Sequence of chain 1.C:
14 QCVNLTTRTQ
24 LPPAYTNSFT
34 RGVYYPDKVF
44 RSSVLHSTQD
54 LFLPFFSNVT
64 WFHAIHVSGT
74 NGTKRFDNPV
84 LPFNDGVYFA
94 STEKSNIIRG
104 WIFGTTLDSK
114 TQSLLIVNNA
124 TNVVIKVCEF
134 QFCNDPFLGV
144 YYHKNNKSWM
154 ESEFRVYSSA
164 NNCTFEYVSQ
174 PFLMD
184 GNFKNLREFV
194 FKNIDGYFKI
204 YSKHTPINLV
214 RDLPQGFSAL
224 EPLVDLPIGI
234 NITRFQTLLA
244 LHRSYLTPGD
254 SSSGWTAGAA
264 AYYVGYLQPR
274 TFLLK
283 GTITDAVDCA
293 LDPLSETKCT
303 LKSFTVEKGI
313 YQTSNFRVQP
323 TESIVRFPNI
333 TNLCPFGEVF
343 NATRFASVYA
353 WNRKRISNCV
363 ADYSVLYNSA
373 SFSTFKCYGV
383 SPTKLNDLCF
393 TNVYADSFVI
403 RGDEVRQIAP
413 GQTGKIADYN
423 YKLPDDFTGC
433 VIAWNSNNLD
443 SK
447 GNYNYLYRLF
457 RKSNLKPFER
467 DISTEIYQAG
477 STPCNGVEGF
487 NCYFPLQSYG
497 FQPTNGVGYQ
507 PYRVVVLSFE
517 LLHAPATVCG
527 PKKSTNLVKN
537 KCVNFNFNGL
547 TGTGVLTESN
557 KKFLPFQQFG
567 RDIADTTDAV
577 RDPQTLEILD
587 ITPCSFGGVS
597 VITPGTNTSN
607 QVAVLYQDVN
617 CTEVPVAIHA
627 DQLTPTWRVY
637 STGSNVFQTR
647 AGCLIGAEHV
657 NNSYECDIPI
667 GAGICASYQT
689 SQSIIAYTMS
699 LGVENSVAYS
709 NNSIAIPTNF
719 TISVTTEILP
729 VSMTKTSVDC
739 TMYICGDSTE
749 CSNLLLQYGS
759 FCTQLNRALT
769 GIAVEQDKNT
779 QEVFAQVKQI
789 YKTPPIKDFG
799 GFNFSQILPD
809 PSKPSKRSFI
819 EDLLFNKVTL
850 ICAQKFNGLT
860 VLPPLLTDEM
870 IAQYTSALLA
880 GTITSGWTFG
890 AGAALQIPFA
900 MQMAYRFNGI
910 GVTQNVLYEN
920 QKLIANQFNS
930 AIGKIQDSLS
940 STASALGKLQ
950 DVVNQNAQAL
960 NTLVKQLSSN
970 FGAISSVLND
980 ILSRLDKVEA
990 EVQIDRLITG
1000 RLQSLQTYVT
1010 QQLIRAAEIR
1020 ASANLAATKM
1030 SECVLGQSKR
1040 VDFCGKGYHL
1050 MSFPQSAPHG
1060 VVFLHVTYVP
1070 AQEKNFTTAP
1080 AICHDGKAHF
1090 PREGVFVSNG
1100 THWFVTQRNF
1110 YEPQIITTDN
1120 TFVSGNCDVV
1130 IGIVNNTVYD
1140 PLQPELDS

A protein and the small-molecule ligand that binds it are described below.
Small molecule (SMILES): CC(=O)N[C@@H]1[C@@H](O)[C@H](O)[C@@H](CO)O[C@H]1O

Binding-site contacts:
Ligand atom O6 contacts residue ASN343 of chain 1.C at 4.4 Å.
Ligand atom C8 contacts residue LEU368 of chain 1.C at 4.2 Å (hydrophobic).
Ligand atom C8 contacts residue ASN343 of chain 1.C at 4.5 Å.
Ligand atom C7 contacts residue ASN343 of chain 1.C at 3.2 Å.
Ligand atom O7 contacts residue ASN343 of chain 1.C at 3.0 Å (h-bond).
Ligand atom C2 contacts residue ASN343 of chain 1.C at 2.5 Å.
Ligand atom O7 contacts residue PHE338 of chain 1.C at 4.3 Å.
Ligand atom O7 contacts residue GLY339 of chain 1.C at 3.4 Å.
Ligand atom C8 contacts residue PHE374 of chain 1.C at 4.3 Å (hydrophobic).
Ligand atom C4 contacts residue ASN343 of chain 1.C at 4.2 Å.
Ligand atom C3 contacts residue ASN343 of chain 1.C at 3.8 Å.
Ligand atom C1 contacts residue ASN343 of chain 1.C at 1.4 Å.
Ligand atom C8 contacts residue PHE342 of chain 1.C at 3.8 Å (hydrophobic).
Ligand atom C5 contacts residue ASN343 of chain 1.C at 3.7 Å.
Ligand atom C8 contacts residue PHE338 of chain 1.C at 4.0 Å (hydrophobic).
Ligand atom N2 contacts residue ASN343 of chain 1.C at 3.0 Å (h-bond).
Ligand atom C7 contacts residue GLY339 of chain 1.C at 4.4 Å.
Ligand atom O5 contacts residue ASN343 of chain 1.C at 2.4 Å (h-bond).